Binding-site contacts:
Ligand atom N07 contacts residue PHE57 of chain 1.B at 4.2 Å.
Ligand atom O01 contacts residue ARG54 of chain 1.B at 4.1 Å.
Ligand atom C05 contacts residue ARG54 of chain 1.B at 4.0 Å.
Ligand atom C05 contacts residue TYR96 of chain 1.C at 4.3 Å (hydrophobic).
Ligand atom C10 contacts residue VAL92 of chain 1.C at 4.0 Å (hydrophobic).
Ligand atom C05 contacts residue PHE57 of chain 1.B at 4.2 Å (hydrophobic).
Ligand atom O12 contacts residue LEU267 of chain 1.B at 3.6 Å.
Ligand atom C06 contacts residue VAL92 of chain 1.C at 4.3 Å (hydrophobic).
Ligand atom C11 contacts residue VAL92 of chain 1.C at 3.6 Å (hydrophobic).
Ligand atom B02 contacts residue VAL92 of chain 1.C at 3.8 Å.
Ligand atom C04 contacts residue ARG54 of chain 1.B at 3.8 Å.
Ligand atom C10 contacts residue ARG54 of chain 1.B at 3.6 Å.
Ligand atom O12 contacts residue GLU84 of chain 1.C at 2.8 Å (salt-bridge).
Ligand atom C05 contacts residue VAL92 of chain 1.C at 4.1 Å (hydrophobic).
Ligand atom C03 contacts residue ARG54 of chain 1.B at 3.5 Å.
Ligand atom C10 contacts residue TYR96 of chain 1.C at 4.4 Å (hydrophobic).
Ligand atom N07 contacts residue ARG54 of chain 1.B at 3.1 Å (salt-bridge).
Ligand atom O01 contacts residue GLU84 of chain 1.C at 2.7 Å (salt-bridge).
Ligand atom O01 contacts residue THR89 of chain 1.C at 3.8 Å.
Ligand atom N07 contacts residue SER58 of chain 1.B at 3.8 Å.
Ligand atom O09 contacts residue TYR96 of chain 1.C at 3.3 Å.
Ligand atom O12 contacts residue ARG54 of chain 1.B at 2.8 Å (salt-bridge).
Ligand atom B02 contacts residue ARG54 of chain 1.B at 3.2 Å.
Ligand atom O09 contacts residue SER58 of chain 1.B at 3.2 Å (h-bond).
Ligand atom O12 contacts residue VAL92 of chain 1.C at 4.0 Å.
Ligand atom C11 contacts residue ARG54 of chain 1.B at 3.4 Å.
Ligand atom O09 contacts residue PHE57 of chain 1.B at 3.3 Å.
Ligand atom O08 contacts residue ARG54 of chain 1.B at 3.1 Å (salt-bridge).
Ligand atom O08 contacts residue TYR96 of chain 1.C at 2.9 Å (h-bond).
Ligand atom O09 contacts residue ARG54 of chain 1.B at 3.1 Å (salt-bridge).
Ligand atom C03 contacts residue VAL92 of chain 1.C at 3.4 Å (hydrophobic).
Ligand atom C04 contacts residue VAL92 of chain 1.C at 3.7 Å (hydrophobic).
Ligand atom O08 contacts residue SER58 of chain 1.B at 3.3 Å.
Ligand atom N07 contacts residue TYR96 of chain 1.C at 3.3 Å (h-bond).
Ligand atom O01 contacts residue VAL92 of chain 1.C at 3.9 Å.
Ligand atom O08 contacts residue ARG294 of chain 1.B at 3.6 Å.
Ligand atom C06 contacts residue ARG54 of chain 1.B at 3.7 Å.
Ligand atom C06 contacts residue TYR96 of chain 1.C at 3.9 Å (hydrophobic).
Ligand atom O08 contacts residue ALA291 of chain 1.B at 4.3 Å.
Ligand atom B02 contacts residue GLU84 of chain 1.C at 3.3 Å.

Sequence of chain 1.B:
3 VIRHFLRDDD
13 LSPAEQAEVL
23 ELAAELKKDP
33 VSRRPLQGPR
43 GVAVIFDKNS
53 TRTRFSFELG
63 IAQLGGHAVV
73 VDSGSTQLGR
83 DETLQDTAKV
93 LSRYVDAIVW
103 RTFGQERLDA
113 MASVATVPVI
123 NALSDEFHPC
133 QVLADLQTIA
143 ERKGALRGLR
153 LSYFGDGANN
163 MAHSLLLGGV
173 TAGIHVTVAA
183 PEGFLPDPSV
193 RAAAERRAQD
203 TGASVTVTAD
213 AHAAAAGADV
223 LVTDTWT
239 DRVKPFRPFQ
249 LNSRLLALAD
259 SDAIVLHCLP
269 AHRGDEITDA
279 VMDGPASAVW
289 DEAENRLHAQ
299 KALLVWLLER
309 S

This protein binds this small molecule.
Small molecule (SMILES): O=[N+]([O-])c1ccc(B(O)O)cc1

Sequence of chain 1.C:
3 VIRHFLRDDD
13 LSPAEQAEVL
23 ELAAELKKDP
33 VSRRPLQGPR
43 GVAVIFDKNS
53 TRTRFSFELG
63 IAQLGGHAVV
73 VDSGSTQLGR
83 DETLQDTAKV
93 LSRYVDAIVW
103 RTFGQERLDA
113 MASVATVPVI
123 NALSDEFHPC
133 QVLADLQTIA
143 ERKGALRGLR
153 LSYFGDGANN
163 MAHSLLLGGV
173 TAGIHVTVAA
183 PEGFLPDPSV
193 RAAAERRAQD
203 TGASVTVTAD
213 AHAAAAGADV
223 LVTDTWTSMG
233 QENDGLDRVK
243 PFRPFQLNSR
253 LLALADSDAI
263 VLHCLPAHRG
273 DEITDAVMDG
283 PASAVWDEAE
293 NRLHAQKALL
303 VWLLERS